This protein binds this small molecule.
Small molecule (SMILES): N[C@@H](C(=O)N1CCC[C@H]1C(=O)NCc1cc(Cl)ccc1Cl)C(c1ccccc1)c1ccccc1

Binding-site contacts:
Ligand atom N' contacts residue TRP256 of chain 1.A at 3.7 Å.
Ligand atom C0 contacts residue GLY257 of chain 1.A at 3.4 Å.
Ligand atom O0 contacts residue GLY257 of chain 1.A at 2.8 Å (h-bond).
Ligand atom CG2 contacts residue GLY257 of chain 1.A at 3.7 Å.
Ligand atom CD4 contacts residue GLY257 of chain 1.A at 3.8 Å.
Ligand atom CL1 contacts residue GLU231 of chain 1.A at 3.5 Å.
Ligand atom CZ1 contacts residue GLU123 of chain 1.A at 3.8 Å.
Ligand atom CG contacts residue TYR76 of chain 1.A at 3.6 Å (hydrophobic).
Ligand atom CB contacts residue HIS72 of chain 1.A at 3.6 Å.
Ligand atom CL2 contacts residue PHE268 of chain 1.A at 3.8 Å.
Ligand atom CD4 contacts residue GLU258 of chain 1.A at 3.6 Å.
Ligand atom CD2 contacts residue TRP256 of chain 1.A at 3.6 Å (hydrophobic).
Ligand atom N0 contacts residue GLY257 of chain 1.A at 2.6 Å (h-bond).
Ligand atom CE4 contacts residue GLU258 of chain 1.A at 3.4 Å.
Ligand atom CL2 contacts residue TRP256 of chain 1.A at 3.4 Å.
Ligand atom N' contacts residue SER255 of chain 1.A at 3.1 Å (h-bond).
Ligand atom CA0 contacts residue GLY257 of chain 1.A at 3.3 Å.
Ligand atom CGB contacts residue TRP256 of chain 1.A at 3.6 Å (hydrophobic).
Ligand atom CA contacts residue SER255 of chain 1.A at 3.8 Å.
Ligand atom CD' contacts residue ALA229 of chain 1.A at 3.6 Å (hydrophobic).
Ligand atom CL2 contacts residue ALA229 of chain 1.A at 3.7 Å.
Ligand atom CDB contacts residue TRP256 of chain 1.A at 3.5 Å (hydrophobic).
Ligand atom CDB contacts residue GLY257 of chain 1.A at 3.7 Å.
Ligand atom CGB contacts residue VAL254 of chain 1.A at 3.6 Å (hydrophobic).
Ligand atom CD' contacts residue GLY257 of chain 1.A at 3.8 Å.
Ligand atom CE' contacts residue GLY257 of chain 1.A at 3.7 Å.
Ligand atom CE1 contacts residue TYR76 of chain 1.A at 3.4 Å (hydrophobic).
Ligand atom CE' contacts residue ASP228 of chain 1.A at 3.8 Å.
Ligand atom CD' contacts residue GLY259 of chain 1.A at 3.4 Å.
Ligand atom CA' contacts residue SER234 of chain 1.A at 3.1 Å.
Ligand atom CGB contacts residue GLY257 of chain 1.A at 3.8 Å.
Ligand atom CE' contacts residue ALA229 of chain 1.A at 3.6 Å (hydrophobic).
Ligand atom N' contacts residue SER234 of chain 1.A at 3.4 Å (h-bond).
Ligand atom CL1 contacts residue CYS230 of chain 1.A at 3.6 Å.
Ligand atom CDB contacts residue ALA229 of chain 1.A at 3.7 Å (hydrophobic).
Ligand atom O0 contacts residue TRP256 of chain 1.A at 3.4 Å.
Ligand atom CL2 contacts residue GLY267 of chain 1.A at 3.8 Å.
Ligand atom CB0 contacts residue GLY257 of chain 1.A at 3.3 Å.
Ligand atom CZ1 contacts residue LEU125 of chain 1.A at 3.8 Å (hydrophobic).
Ligand atom CL2 contacts residue VAL254 of chain 1.A at 3.6 Å.

Sequence of chain 1.A:
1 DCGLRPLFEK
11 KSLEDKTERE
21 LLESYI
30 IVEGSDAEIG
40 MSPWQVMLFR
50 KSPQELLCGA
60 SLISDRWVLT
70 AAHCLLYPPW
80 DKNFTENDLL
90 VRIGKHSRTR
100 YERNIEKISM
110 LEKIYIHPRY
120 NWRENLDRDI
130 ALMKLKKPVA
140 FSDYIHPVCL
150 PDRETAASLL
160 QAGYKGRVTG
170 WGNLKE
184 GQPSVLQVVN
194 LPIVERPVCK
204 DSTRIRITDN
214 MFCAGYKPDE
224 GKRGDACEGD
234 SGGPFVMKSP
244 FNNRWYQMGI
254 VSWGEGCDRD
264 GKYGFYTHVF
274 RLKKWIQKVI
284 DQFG